Sequence of chain 1.A:
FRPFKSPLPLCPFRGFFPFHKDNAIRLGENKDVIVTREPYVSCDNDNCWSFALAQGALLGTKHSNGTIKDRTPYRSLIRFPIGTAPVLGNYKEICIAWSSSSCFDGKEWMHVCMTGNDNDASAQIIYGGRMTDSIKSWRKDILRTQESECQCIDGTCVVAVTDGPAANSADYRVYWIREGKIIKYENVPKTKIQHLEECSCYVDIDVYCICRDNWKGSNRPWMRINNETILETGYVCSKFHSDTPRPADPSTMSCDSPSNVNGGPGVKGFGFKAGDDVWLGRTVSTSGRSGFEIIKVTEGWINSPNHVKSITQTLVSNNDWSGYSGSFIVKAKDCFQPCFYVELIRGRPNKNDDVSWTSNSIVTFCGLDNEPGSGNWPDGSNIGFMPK

The small molecule below binds the protein below.
Small molecule (SMILES): CC(=O)N[C@H]1[C@H](O[C@H]2[C@H](O)[C@@H](NC(C)=O)CO[C@@H]2CO[C@@H]2O[C@@H](C)[C@@H](O)[C@@H](O)[C@@H]2O)O[C@H](CO)[C@@H](O)[C@@H]1O

Sequence of chain 4.A:
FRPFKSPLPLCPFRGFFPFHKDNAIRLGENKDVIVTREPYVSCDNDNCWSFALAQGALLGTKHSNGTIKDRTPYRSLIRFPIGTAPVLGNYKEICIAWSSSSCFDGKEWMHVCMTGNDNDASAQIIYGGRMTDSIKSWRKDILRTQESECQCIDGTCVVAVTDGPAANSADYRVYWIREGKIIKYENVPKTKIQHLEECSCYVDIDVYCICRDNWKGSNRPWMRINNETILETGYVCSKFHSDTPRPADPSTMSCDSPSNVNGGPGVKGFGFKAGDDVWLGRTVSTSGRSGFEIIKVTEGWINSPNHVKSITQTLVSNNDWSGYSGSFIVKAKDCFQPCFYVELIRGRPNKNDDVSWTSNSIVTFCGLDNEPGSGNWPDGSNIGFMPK

Binding-site contacts:
Ligand atom C1 contacts residue SER356 of chain 4.A at 4.1 Å.
Ligand atom C8 contacts residue LYS388 of chain 4.A at 3.6 Å.
Ligand atom N2 contacts residue ASN65 of chain 4.A at 2.8 Å (h-bond).
Ligand atom C2 contacts residue ASN65 of chain 4.A at 2.3 Å.
Ligand atom C4 contacts residue PHE385 of chain 1.A at 4.4 Å (hydrophobic).
Ligand atom O3 contacts residue PHE385 of chain 1.A at 4.2 Å.
Ligand atom C1 contacts residue ASN65 of chain 4.A at 1.4 Å.
Ligand atom O4 contacts residue ASN382 of chain 1.A at 4.4 Å.
Ligand atom C7 contacts residue SER356 of chain 4.A at 3.9 Å.
Ligand atom O5 contacts residue ASN65 of chain 4.A at 2.4 Å (h-bond).
Ligand atom C8 contacts residue ASN65 of chain 4.A at 4.3 Å.
Ligand atom C8 contacts residue SER356 of chain 4.A at 3.7 Å.
Ligand atom N2 contacts residue SER356 of chain 4.A at 3.7 Å.
Ligand atom C5 contacts residue ASN65 of chain 4.A at 3.6 Å.
Ligand atom C4 contacts residue ASN65 of chain 4.A at 4.2 Å.
Ligand atom C3 contacts residue ASN65 of chain 4.A at 3.7 Å.
Ligand atom C7 contacts residue ASN65 of chain 4.A at 3.2 Å.
Ligand atom O7 contacts residue ASN65 of chain 4.A at 3.4 Å (h-bond).